Binding-site contacts:
Ligand atom C8 contacts residue ASN23 of chain 1.A at 3.6 Å.
Ligand atom C8 contacts residue LYS22 of chain 1.A at 3.7 Å.
Ligand atom O7 contacts residue ASN23 of chain 1.A at 4.2 Å.
Ligand atom C7 contacts residue ASN23 of chain 1.A at 3.3 Å.
Ligand atom C5 contacts residue GLN15 of chain 1.A at 4.3 Å.
Ligand atom C3 contacts residue ASN23 of chain 1.A at 3.8 Å.
Ligand atom O5 contacts residue ASN23 of chain 1.A at 2.4 Å (h-bond).
Ligand atom C6 contacts residue GLN15 of chain 1.A at 4.2 Å.
Ligand atom N2 contacts residue ASN23 of chain 1.A at 2.8 Å (h-bond).
Ligand atom C1 contacts residue ASN23 of chain 1.A at 1.4 Å.
Ligand atom O5 contacts residue GLN15 of chain 1.A at 3.6 Å (h-bond).
Ligand atom C5 contacts residue ASN23 of chain 1.A at 3.7 Å.
Ligand atom C4 contacts residue ASN23 of chain 1.A at 4.2 Å.
Ligand atom C1 contacts residue GLN15 of chain 1.A at 4.2 Å.
Ligand atom C2 contacts residue ASN23 of chain 1.A at 2.5 Å.

A protein and the small-molecule ligand that binds it are described below.
Small molecule (SMILES): CC(=O)N[C@@H]1[C@@H](O)[C@H](O)[C@@H](CO)O[C@H]1O

Sequence of chain 1.A:
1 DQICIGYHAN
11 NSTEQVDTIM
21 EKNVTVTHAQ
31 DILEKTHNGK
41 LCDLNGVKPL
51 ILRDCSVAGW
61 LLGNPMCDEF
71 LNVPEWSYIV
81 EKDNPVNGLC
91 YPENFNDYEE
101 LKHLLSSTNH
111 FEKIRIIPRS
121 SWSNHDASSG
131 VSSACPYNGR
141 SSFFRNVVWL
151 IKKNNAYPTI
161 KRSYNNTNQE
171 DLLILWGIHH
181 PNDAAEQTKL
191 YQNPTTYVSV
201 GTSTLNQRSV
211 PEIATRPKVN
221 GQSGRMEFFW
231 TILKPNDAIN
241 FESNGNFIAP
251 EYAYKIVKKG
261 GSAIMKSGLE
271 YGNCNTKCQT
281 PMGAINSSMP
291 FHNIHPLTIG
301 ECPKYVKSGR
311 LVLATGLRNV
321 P